Binding-site contacts:
Ligand atom O10 contacts residue ASN275 of chain 22.A at 2.7 Å (h-bond).
Ligand atom C4 contacts residue ASP232 of chain 22.B at 3.5 Å.
Ligand atom C10 contacts residue ASP232 of chain 22.B at 3.6 Å.
Ligand atom C5 contacts residue PRO231 of chain 22.B at 3.4 Å (hydrophobic).
Ligand atom C4 contacts residue ASN275 of chain 22.A at 3.7 Å.
Ligand atom O4 contacts residue ARG95 of chain 22.B at 3.3 Å (salt-bridge).
Ligand atom O3 contacts residue PRO274 of chain 22.A at 3.6 Å.
Ligand atom O7 contacts residue LYS270 of chain 22.A at 3.4 Å (salt-bridge).
Ligand atom N5 contacts residue ASN275 of chain 22.A at 3.5 Å (h-bond).
Ligand atom C10 contacts residue LYS270 of chain 22.A at 3.6 Å.
Ligand atom C10 contacts residue PRO231 of chain 22.B at 3.5 Å (hydrophobic).
Ligand atom O4 contacts residue ASP232 of chain 22.B at 2.9 Å (salt-bridge).
Ligand atom O6 contacts residue ASP91 of chain 22.B at 3.2 Å.
Ligand atom O7 contacts residue PRO274 of chain 22.A at 3.5 Å.
Ligand atom C4 contacts residue ARG104 of chain 22.B at 3.7 Å.
Ligand atom C3 contacts residue ARG95 of chain 22.B at 3.8 Å.
Ligand atom C1 contacts residue ARG104 of chain 22.B at 3.4 Å.
Ligand atom O4 contacts residue ASN275 of chain 22.A at 2.8 Å (h-bond).
Ligand atom O6 contacts residue PRO274 of chain 22.A at 3.8 Å.
Ligand atom C11 contacts residue ASP232 of chain 22.B at 3.4 Å.
Ligand atom O1B contacts residue ASP91 of chain 22.B at 3.8 Å.
Ligand atom C3 contacts residue ARG104 of chain 22.B at 3.8 Å.
Ligand atom C5 contacts residue ASN275 of chain 22.A at 3.5 Å.
Ligand atom C8 contacts residue ASN180 of chain 22.B at 3.0 Å.
Ligand atom C4 contacts residue ASP91 of chain 22.B at 3.4 Å.
Ligand atom C3 contacts residue PRO274 of chain 22.A at 3.7 Å (hydrophobic).
Ligand atom O1B contacts residue ARG104 of chain 22.B at 2.4 Å (salt-bridge).
Ligand atom O10 contacts residue LYS270 of chain 22.A at 3.0 Å (salt-bridge).
Ligand atom O4 contacts residue ASP91 of chain 22.B at 2.4 Å (salt-bridge).
Ligand atom O4 contacts residue PRO231 of chain 22.B at 3.8 Å.
Ligand atom C7 contacts residue ASN180 of chain 22.B at 3.5 Å.
Ligand atom C4 contacts residue PRO231 of chain 22.B at 3.4 Å (hydrophobic).
Ligand atom C11 contacts residue ILE233 of chain 22.B at 3.5 Å (hydrophobic).
Ligand atom O7 contacts residue ASN180 of chain 22.B at 3.2 Å (h-bond).
Ligand atom C10 contacts residue ASN275 of chain 22.A at 3.2 Å.
Ligand atom O3 contacts residue GLY282 of chain 22.A at 3.3 Å.
Ligand atom C4 contacts residue PRO274 of chain 22.A at 3.8 Å (hydrophobic).
Ligand atom N5 contacts residue PRO231 of chain 22.B at 2.6 Å (h-bond).
Ligand atom C11 contacts residue GLY234 of chain 22.B at 3.7 Å.
Ligand atom C11 contacts residue PRO231 of chain 22.B at 3.5 Å (hydrophobic).

Sequence of chain 22.A:
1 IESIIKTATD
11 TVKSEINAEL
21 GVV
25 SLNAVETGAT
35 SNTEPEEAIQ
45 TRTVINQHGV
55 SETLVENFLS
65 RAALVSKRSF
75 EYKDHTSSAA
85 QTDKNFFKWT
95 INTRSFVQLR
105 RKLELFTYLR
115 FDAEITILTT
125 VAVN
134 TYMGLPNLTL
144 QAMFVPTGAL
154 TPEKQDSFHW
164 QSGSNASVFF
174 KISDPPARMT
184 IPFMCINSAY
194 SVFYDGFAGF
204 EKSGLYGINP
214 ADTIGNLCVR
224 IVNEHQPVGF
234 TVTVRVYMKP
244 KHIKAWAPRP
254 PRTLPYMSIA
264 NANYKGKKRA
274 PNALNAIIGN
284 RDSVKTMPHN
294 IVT

This small molecule binds to this protein.
Small molecule (SMILES): CC(=O)N[C@@H]1[C@@H](O)[C@H](O[C@@H]2O[C@H](CO[C@]3(C(=O)O)C[C@H](O)[C@@H](NC(C)=O)[C@H]([C@H](O)[C@H](O)CO)O3)[C@H](O)[C@H](O)[C@H]2O)[C@@H](CO)O[C@H]1O

Sequence of chain 22.B:
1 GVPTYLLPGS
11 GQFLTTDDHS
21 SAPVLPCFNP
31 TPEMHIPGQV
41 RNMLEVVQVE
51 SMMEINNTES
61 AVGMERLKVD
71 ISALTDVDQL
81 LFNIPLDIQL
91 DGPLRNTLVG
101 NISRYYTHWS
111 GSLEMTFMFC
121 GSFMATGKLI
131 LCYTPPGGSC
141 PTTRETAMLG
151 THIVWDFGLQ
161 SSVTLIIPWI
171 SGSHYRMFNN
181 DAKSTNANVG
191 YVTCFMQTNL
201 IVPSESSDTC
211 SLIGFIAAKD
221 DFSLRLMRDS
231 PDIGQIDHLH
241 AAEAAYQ